Sequence of chain 58.A:
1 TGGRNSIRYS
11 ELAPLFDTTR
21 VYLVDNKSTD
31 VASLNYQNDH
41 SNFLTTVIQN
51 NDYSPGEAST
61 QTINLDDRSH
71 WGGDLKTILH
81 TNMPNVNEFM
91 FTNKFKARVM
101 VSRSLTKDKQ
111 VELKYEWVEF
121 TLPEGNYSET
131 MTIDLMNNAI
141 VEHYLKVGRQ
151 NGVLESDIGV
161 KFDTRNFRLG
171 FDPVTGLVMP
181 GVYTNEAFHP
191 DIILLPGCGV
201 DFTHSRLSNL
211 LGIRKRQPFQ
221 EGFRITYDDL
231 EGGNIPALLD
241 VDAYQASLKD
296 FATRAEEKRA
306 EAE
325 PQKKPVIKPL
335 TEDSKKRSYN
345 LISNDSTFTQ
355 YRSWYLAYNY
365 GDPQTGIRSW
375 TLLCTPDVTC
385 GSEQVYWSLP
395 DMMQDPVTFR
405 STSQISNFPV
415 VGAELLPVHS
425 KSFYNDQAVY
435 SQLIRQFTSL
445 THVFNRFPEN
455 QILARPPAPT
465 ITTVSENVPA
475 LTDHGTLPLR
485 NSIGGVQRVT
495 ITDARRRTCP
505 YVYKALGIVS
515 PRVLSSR

Binding-site contacts:
Ligand atom O2S contacts residue LYS215 of chain 58.A at 3.1 Å (salt-bridge).
Ligand atom C2 contacts residue TRP374 of chain 58.A at 4.0 Å (hydrophobic).
Ligand atom O1S contacts residue GLY222 of chain 58.A at 3.0 Å (h-bond).
Ligand atom C2 contacts residue ARG224 of chain 58.A at 4.0 Å.
Ligand atom S1 contacts residue TRP374 of chain 58.A at 4.4 Å.
Ligand atom C1 contacts residue TRP374 of chain 58.A at 3.3 Å (hydrophobic).
Ligand atom S1 contacts residue ARG224 of chain 58.A at 4.0 Å.
Ligand atom C1 contacts residue ARG224 of chain 58.A at 4.1 Å.
Ligand atom C3 contacts residue ASP229 of chain 58.A at 4.4 Å.
Ligand atom O1S contacts residue ARG224 of chain 58.A at 2.9 Å (salt-bridge).
Ligand atom O1S contacts residue TRP374 of chain 58.A at 4.0 Å.
Ligand atom O3S contacts residue ARG224 of chain 58.A at 3.8 Å.
Ligand atom O1S contacts residue PHE223 of chain 58.A at 3.2 Å.
Ligand atom N1 contacts residue TRP374 of chain 58.A at 3.5 Å.
Ligand atom S1 contacts residue LYS215 of chain 58.A at 4.1 Å.
Ligand atom C3 contacts residue TRP374 of chain 58.A at 4.0 Å (hydrophobic).
Ligand atom O2S contacts residue GLY222 of chain 58.A at 3.4 Å (h-bond).
Ligand atom O1S contacts residue LYS215 of chain 58.A at 3.9 Å.
Ligand atom S1 contacts residue GLY222 of chain 58.A at 3.8 Å.

A small-molecule ligand and the protein it binds are described below.
Small molecule (SMILES): CCCCCCCCCCCC[N+](C)(C)CCCS(=O)(=O)O